This small molecule binds to this protein.
Small molecule (SMILES): CC(=O)Nc1cc(Nc2cc(NC3CC3)n3ncc(C#N)c3n2)ccc1C

Binding-site contacts:
Ligand atom C17 contacts residue ASN118 of chain 1.A at 3.5 Å.
Ligand atom N5 contacts residue PHE113 of chain 1.A at 3.6 Å.
Ligand atom N5 contacts residue ILE174 of chain 1.A at 3.7 Å.
Ligand atom O contacts residue ASP175 of chain 1.A at 3.3 Å.
Ligand atom N6 contacts residue VAL116 of chain 1.A at 2.8 Å (h-bond).
Ligand atom N1 contacts residue VAL53 of chain 1.A at 3.8 Å.
Ligand atom N2 contacts residue MET163 of chain 1.A at 3.8 Å.
Ligand atom N4 contacts residue VAL116 of chain 1.A at 3.0 Å (h-bond).
Ligand atom N4 contacts residue VAL66 of chain 1.A at 3.6 Å.
Ligand atom C17 contacts residue VAL116 of chain 1.A at 3.3 Å (hydrophobic).
Ligand atom C14 contacts residue VAL116 of chain 1.A at 3.6 Å (hydrophobic).
Ligand atom O contacts residue LYS68 of chain 1.A at 3.3 Å (salt-bridge).
Ligand atom C14 contacts residue GLU114 of chain 1.A at 3.2 Å.
Ligand atom C11 contacts residue MET163 of chain 1.A at 3.6 Å (hydrophobic).
Ligand atom C contacts residue ASP175 of chain 1.A at 3.7 Å.
Ligand atom C6 contacts residue VAL53 of chain 1.A at 3.6 Å (hydrophobic).
Ligand atom C15 contacts residue ILE174 of chain 1.A at 3.8 Å (hydrophobic).
Ligand atom C10 contacts residue MET163 of chain 1.A at 3.8 Å (hydrophobic).
Ligand atom C2 contacts residue ARG47 of chain 1.A at 3.8 Å.
Ligand atom C14 contacts residue VAL66 of chain 1.A at 3.8 Å (hydrophobic).
Ligand atom C15 contacts residue ILE95 of chain 1.A at 3.7 Å (hydrophobic).
Ligand atom N3 contacts residue ILE174 of chain 1.A at 3.7 Å.
Ligand atom C3 contacts residue VAL53 of chain 1.A at 3.7 Å (hydrophobic).
Ligand atom C contacts residue ARG47 of chain 1.A at 3.8 Å.
Ligand atom C contacts residue SER51 of chain 1.A at 3.8 Å.
Ligand atom C12 contacts residue VAL66 of chain 1.A at 3.8 Å (hydrophobic).
Ligand atom C18 contacts residue LEU45 of chain 1.A at 3.8 Å (hydrophobic).
Ligand atom N2 contacts residue VAL66 of chain 1.A at 3.5 Å.
Ligand atom C contacts residue VAL53 of chain 1.A at 3.8 Å (hydrophobic).
Ligand atom C2 contacts residue VAL53 of chain 1.A at 3.6 Å (hydrophobic).
Ligand atom C11 contacts residue VAL116 of chain 1.A at 3.8 Å (hydrophobic).
Ligand atom C16 contacts residue VAL116 of chain 1.A at 3.5 Å (hydrophobic).
Ligand atom C7 contacts residue LYS68 of chain 1.A at 3.6 Å.
Ligand atom N5 contacts residue ILE95 of chain 1.A at 3.5 Å.
Ligand atom C1 contacts residue VAL53 of chain 1.A at 3.3 Å (hydrophobic).
Ligand atom C5 contacts residue ILE174 of chain 1.A at 3.8 Å (hydrophobic).
Ligand atom N contacts residue ASP175 of chain 1.A at 3.3 Å (salt-bridge).
Ligand atom C14 contacts residue ILE95 of chain 1.A at 3.7 Å (hydrophobic).
Ligand atom C8 contacts residue LYS68 of chain 1.A at 3.8 Å.
Ligand atom C4 contacts residue VAL53 of chain 1.A at 3.5 Å (hydrophobic).

Sequence of chain 1.A:
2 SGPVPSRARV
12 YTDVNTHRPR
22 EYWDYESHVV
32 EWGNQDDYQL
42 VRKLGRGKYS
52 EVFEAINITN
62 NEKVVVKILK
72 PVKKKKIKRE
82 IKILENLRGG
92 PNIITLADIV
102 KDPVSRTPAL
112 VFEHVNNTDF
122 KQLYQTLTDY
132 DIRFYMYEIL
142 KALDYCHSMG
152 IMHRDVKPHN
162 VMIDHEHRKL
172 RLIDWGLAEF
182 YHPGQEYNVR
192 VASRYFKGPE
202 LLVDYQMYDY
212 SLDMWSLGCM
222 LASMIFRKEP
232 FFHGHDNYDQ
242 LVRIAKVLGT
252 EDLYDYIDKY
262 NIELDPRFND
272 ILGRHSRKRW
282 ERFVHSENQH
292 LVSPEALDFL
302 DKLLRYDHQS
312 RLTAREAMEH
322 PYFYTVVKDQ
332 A